Sequence of chain 22.C:
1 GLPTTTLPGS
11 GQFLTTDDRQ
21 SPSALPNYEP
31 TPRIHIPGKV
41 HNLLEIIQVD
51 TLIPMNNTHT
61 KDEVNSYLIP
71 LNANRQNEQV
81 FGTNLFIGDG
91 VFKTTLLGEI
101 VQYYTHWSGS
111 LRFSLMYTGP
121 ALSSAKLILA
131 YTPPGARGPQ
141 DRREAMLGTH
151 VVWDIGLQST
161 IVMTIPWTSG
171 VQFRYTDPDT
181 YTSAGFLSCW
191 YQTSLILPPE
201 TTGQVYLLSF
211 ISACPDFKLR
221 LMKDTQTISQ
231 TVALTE

Sequence of chain 21.A:
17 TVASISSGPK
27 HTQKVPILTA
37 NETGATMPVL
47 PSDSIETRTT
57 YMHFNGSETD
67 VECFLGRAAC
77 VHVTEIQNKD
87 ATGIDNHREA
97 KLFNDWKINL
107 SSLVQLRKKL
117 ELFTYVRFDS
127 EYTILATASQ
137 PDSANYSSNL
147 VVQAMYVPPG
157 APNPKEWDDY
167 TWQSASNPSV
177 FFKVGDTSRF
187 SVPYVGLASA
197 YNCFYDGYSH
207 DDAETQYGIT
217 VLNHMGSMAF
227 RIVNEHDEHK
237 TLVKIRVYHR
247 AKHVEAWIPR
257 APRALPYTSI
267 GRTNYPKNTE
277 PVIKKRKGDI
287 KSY

Sequence of chain 21.C:
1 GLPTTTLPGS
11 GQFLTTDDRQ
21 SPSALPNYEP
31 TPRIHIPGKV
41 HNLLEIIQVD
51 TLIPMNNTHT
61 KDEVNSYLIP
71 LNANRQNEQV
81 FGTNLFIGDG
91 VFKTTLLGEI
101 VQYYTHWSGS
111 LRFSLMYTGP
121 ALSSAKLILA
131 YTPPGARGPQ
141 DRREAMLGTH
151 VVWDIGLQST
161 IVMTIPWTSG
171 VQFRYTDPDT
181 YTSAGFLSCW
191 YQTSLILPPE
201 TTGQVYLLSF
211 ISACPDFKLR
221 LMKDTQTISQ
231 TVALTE

This small molecule binds to this protein.
Small molecule (SMILES): Cc1cc(CCCCCOc2ccc(C3=NCCO3)cc2Cl)on1

Binding-site contacts:
Ligand atom O1B contacts residue ILE104 of chain 21.A at 3.8 Å.
Ligand atom O1 contacts residue MET221 of chain 21.A at 3.2 Å (h-bond).
Ligand atom C4B contacts residue TYR152 of chain 21.A at 3.8 Å (hydrophobic).
Ligand atom C4C contacts residue VAL188 of chain 21.A at 3.9 Å (hydrophobic).
Ligand atom N3A contacts residue ALA24 of chain 21.C at 3.6 Å.
Ligand atom N2 contacts residue ASN219 of chain 21.A at 3.6 Å.
Ligand atom C1C contacts residue LEU106 of chain 21.A at 3.5 Å (hydrophobic).
Ligand atom O1A contacts residue PHE186 of chain 21.A at 2.8 Å.
Ligand atom C3C contacts residue TYR128 of chain 21.A at 3.4 Å (hydrophobic).
Ligand atom C2C contacts residue TYR128 of chain 21.A at 3.8 Å (hydrophobic).
Ligand atom C2C contacts residue TYR197 of chain 21.A at 3.8 Å (hydrophobic).
Ligand atom C5B contacts residue PHE186 of chain 21.A at 3.5 Å (hydrophobic).
Ligand atom CL1 contacts residue ILE104 of chain 21.A at 3.5 Å.
Ligand atom C6B contacts residue TYR128 of chain 21.A at 3.8 Å (hydrophobic).
Ligand atom CL1 contacts residue TYR128 of chain 21.A at 3.3 Å.
Ligand atom O1A contacts residue MET224 of chain 21.A at 2.8 Å.
Ligand atom C31 contacts residue TYR197 of chain 21.A at 3.9 Å (hydrophobic).
Ligand atom C5C contacts residue VAL191 of chain 21.A at 3.9 Å (hydrophobic).
Ligand atom C4A contacts residue PRO174 of chain 21.A at 3.3 Å (hydrophobic).
Ligand atom C5 contacts residue LEU106 of chain 21.A at 3.7 Å (hydrophobic).
Ligand atom C5C contacts residue TYR152 of chain 21.A at 3.9 Å (hydrophobic).
Ligand atom C4C contacts residue VAL191 of chain 21.A at 3.5 Å (hydrophobic).
Ligand atom C4B contacts residue MET224 of chain 21.A at 3.8 Å (hydrophobic).
Ligand atom C1B contacts residue VAL188 of chain 21.A at 3.9 Å (hydrophobic).
Ligand atom C5C contacts residue VAL188 of chain 21.A at 3.9 Å (hydrophobic).
Ligand atom C5A contacts residue MET224 of chain 21.A at 3.5 Å (hydrophobic).
Ligand atom N3A contacts residue PHE186 of chain 21.A at 3.9 Å.
Ligand atom C2B contacts residue VAL188 of chain 21.A at 3.7 Å (hydrophobic).
Ligand atom C3B contacts residue TYR152 of chain 21.A at 3.7 Å (hydrophobic).
Ligand atom C1C contacts residue TYR128 of chain 21.A at 3.7 Å (hydrophobic).
Ligand atom C4B contacts residue PHE186 of chain 21.A at 3.4 Å (hydrophobic).
Ligand atom C5A contacts residue ALA150 of chain 21.A at 3.9 Å (hydrophobic).
Ligand atom C2A contacts residue MET224 of chain 21.A at 3.4 Å (hydrophobic).
Ligand atom C2A contacts residue PHE186 of chain 21.A at 3.2 Å (hydrophobic).
Ligand atom C5B contacts residue MET224 of chain 21.A at 3.5 Å (hydrophobic).
Ligand atom C2B contacts residue TYR152 of chain 21.A at 3.8 Å (hydrophobic).
Ligand atom N3A contacts residue PRO174 of chain 21.A at 3.7 Å.
Ligand atom C5A contacts residue VAL176 of chain 21.A at 3.2 Å (hydrophobic).
Ligand atom C5A contacts residue PHE186 of chain 21.A at 3.4 Å (hydrophobic).
Ligand atom C4 contacts residue LEU106 of chain 21.A at 3.6 Å (hydrophobic).